Sequence of chain 1.A:
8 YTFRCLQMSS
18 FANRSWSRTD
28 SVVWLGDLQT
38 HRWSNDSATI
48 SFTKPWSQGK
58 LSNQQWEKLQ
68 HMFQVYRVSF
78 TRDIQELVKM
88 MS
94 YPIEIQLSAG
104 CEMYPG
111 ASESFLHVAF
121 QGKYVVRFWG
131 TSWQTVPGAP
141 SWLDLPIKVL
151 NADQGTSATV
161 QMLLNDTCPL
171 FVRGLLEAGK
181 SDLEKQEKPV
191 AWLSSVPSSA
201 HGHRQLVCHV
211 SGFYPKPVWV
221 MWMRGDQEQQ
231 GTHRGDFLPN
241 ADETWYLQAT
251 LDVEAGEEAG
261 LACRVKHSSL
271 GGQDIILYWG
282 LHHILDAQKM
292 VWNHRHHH

Binding-site contacts:
Ligand atom C8 contacts residue TRP23 of chain 1.A at 4.4 Å (hydrophobic).
Ligand atom C3 contacts residue ASN42 of chain 1.A at 3.8 Å.
Ligand atom O7 contacts residue TRP23 of chain 1.A at 4.1 Å.
Ligand atom O6 contacts residue ASN42 of chain 1.A at 4.3 Å.
Ligand atom C4 contacts residue ASN42 of chain 1.A at 4.3 Å.
Ligand atom C7 contacts residue SER24 of chain 1.A at 4.2 Å.
Ligand atom C2 contacts residue SER24 of chain 1.A at 4.0 Å.
Ligand atom C7 contacts residue ASN42 of chain 1.A at 3.5 Å.
Ligand atom C7 contacts residue ARG25 of chain 1.A at 4.4 Å.
Ligand atom C3 contacts residue SER24 of chain 1.A at 4.2 Å.
Ligand atom O7 contacts residue ASN42 of chain 1.A at 3.5 Å (h-bond).
Ligand atom N2 contacts residue ARG25 of chain 1.A at 4.2 Å.
Ligand atom O6 contacts residue ARG74 of chain 1.A at 4.2 Å.
Ligand atom O7 contacts residue SER24 of chain 1.A at 4.4 Å.
Ligand atom O7 contacts residue ARG25 of chain 1.A at 3.7 Å.
Ligand atom O5 contacts residue ASN42 of chain 1.A at 2.4 Å (h-bond).
Ligand atom N2 contacts residue ASN42 of chain 1.A at 2.9 Å (h-bond).
Ligand atom C5 contacts residue ASN42 of chain 1.A at 3.7 Å.
Ligand atom C2 contacts residue ASN42 of chain 1.A at 2.5 Å.
Ligand atom N2 contacts residue SER24 of chain 1.A at 3.2 Å (h-bond).
Ligand atom C1 contacts residue SER24 of chain 1.A at 4.0 Å.
Ligand atom C1 contacts residue ASN42 of chain 1.A at 1.5 Å.

This protein binds this small molecule.
Small molecule (SMILES): CC(=O)N[C@@H]1[C@@H](O)[C@H](O)[C@@H](CO)O[C@H]1O